Sequence of chain 2.A:
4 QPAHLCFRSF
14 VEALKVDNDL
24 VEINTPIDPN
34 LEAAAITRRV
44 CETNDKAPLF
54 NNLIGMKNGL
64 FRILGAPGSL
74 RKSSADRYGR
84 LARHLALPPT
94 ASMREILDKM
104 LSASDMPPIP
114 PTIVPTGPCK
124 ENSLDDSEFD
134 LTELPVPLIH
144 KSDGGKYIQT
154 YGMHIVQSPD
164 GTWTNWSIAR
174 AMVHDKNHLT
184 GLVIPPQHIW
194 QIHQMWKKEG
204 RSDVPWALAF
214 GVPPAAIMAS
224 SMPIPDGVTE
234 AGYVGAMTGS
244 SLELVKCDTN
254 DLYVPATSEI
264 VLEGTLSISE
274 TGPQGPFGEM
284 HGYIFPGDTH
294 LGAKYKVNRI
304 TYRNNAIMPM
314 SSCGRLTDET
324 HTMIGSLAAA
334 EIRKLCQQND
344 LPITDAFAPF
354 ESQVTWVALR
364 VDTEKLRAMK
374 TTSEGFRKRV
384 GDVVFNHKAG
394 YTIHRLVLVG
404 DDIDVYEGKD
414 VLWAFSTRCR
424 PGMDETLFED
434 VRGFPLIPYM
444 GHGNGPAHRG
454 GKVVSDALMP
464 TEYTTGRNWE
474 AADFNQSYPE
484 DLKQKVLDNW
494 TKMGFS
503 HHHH

The small molecule below binds the protein below.
Small molecule (SMILES): Cc1cc2c3c(c1C)C(C)(C)C[C@@H](C(=O)Cc1ccccc1)N3c1c([nH]c(=O)[nH]c1=O)N2C[C@H](O)[C@H](O)[C@H](O)COP(=O)(O)O

Binding-site contacts:
Ligand atom P1 contacts residue HIS191 of chain 2.A at 3.6 Å.
Ligand atom P1 contacts residue K1 of chain 2.C at 3.4 Å.
Ligand atom O4 contacts residue SER170 of chain 2.A at 3.2 Å.
Ligand atom C1 contacts residue ILE327 of chain 2.A at 3.3 Å (hydrophobic).
Ligand atom C10 contacts residue ILE171 of chain 2.A at 3.4 Å (hydrophobic).
Ligand atom C22 contacts residue ARG173 of chain 2.A at 3.4 Å.
Ligand atom O5 contacts residue PRO226 of chain 2.A at 3.3 Å (h-bond).
Ligand atom O5 contacts residue MET225 of chain 2.A at 3.2 Å.
Ligand atom O8 contacts residue ARG173 of chain 2.A at 2.7 Å (salt-bridge).
Ligand atom O2 contacts residue ASN168 of chain 2.A at 2.9 Å (h-bond).
Ligand atom O3 contacts residue HIS191 of chain 2.A at 2.8 Å (h-bond).
Ligand atom P1 contacts residue MN1 of chain 2.B at 3.4 Å.
Ligand atom N4 contacts residue ILE171 of chain 2.A at 3.3 Å (h-bond).
Ligand atom C6 contacts residue GLN190 of chain 2.A at 3.5 Å.
Ligand atom C13 contacts residue SER224 of chain 2.A at 3.4 Å.
Ligand atom O1 contacts residue MN1 of chain 2.B at 3.6 Å.
Ligand atom O10 contacts residue ARG173 of chain 2.A at 3.0 Å (salt-bridge).
Ligand atom O2 contacts residue MN1 of chain 2.B at 2.2 Å.
Ligand atom O2 contacts residue K1 of chain 2.C at 2.9 Å.
Ligand atom O9 contacts residue GLN190 of chain 2.A at 3.0 Å (h-bond).
Ligand atom O7 contacts residue ILE171 of chain 2.A at 2.9 Å (h-bond).
Ligand atom O2 contacts residue GLU233 of chain 2.A at 3.1 Å (salt-bridge).
Ligand atom N2 contacts residue ILE171 of chain 2.A at 3.5 Å (h-bond).
Ligand atom N4 contacts residue GLN190 of chain 2.A at 3.3 Å (h-bond).
Ligand atom C4 contacts residue ILE171 of chain 2.A at 3.2 Å (hydrophobic).
Ligand atom C12 contacts residue ILE327 of chain 2.A at 3.4 Å (hydrophobic).
Ligand atom N1 contacts residue ALA172 of chain 2.A at 3.5 Å.
Ligand atom O1 contacts residue PRO226 of chain 2.A at 3.5 Å.
Ligand atom C22 contacts residue ALA172 of chain 2.A at 3.4 Å (hydrophobic).
Ligand atom O7 contacts residue SER223 of chain 2.A at 3.5 Å (h-bond).
Ligand atom C14 contacts residue THR153 of chain 2.A at 3.4 Å.
Ligand atom C18 contacts residue THR153 of chain 2.A at 3.6 Å.
Ligand atom O4 contacts residue SER223 of chain 2.A at 3.4 Å (h-bond).
Ligand atom C8 contacts residue SER223 of chain 2.A at 3.6 Å.
Ligand atom O2 contacts residue HIS191 of chain 2.A at 3.2 Å (h-bond).
Ligand atom O1 contacts residue HIS191 of chain 2.A at 3.5 Å (h-bond).
Ligand atom O1 contacts residue LYS391 of chain 2.A at 2.6 Å (salt-bridge).
Ligand atom C17 contacts residue THR153 of chain 2.A at 3.5 Å.
Ligand atom O6 contacts residue GLN190 of chain 2.A at 2.9 Å (h-bond).
Ligand atom O4 contacts residue K1 of chain 2.C at 3.0 Å.